A small-molecule ligand and the protein it binds are described below.
Small molecule (SMILES): NC(=O)CC[C@H](N)C(=O)O

Binding-site contacts:
Ligand atom OXT contacts residue ASP1108 of chain 1.A at 3.7 Å.
Ligand atom NE2 contacts residue CYS1145 of chain 1.A at 3.5 Å (h-bond).
Ligand atom NE2 contacts residue HIS1270 of chain 1.A at 3.1 Å.
Ligand atom CA contacts residue GLY1103 of chain 1.A at 3.5 Å.
Ligand atom C contacts residue HIS1206 of chain 1.A at 3.9 Å.
Ligand atom CG contacts residue SER1205 of chain 1.A at 3.4 Å.
Ligand atom NE2 contacts residue GLY1103 of chain 1.A at 3.8 Å.
Ligand atom CD contacts residue SER1205 of chain 1.A at 3.7 Å.
Ligand atom CA contacts residue ASP1108 of chain 1.A at 3.3 Å.
Ligand atom OE1 contacts residue GLY1102 of chain 1.A at 3.2 Å.
Ligand atom C contacts residue ASP1108 of chain 1.A at 3.6 Å.
Ligand atom OXT contacts residue GLY1207 of chain 1.A at 2.9 Å (h-bond).
Ligand atom O contacts residue HIS1206 of chain 1.A at 3.5 Å.
Ligand atom CA contacts residue GLN1149 of chain 1.A at 3.5 Å.
Ligand atom OXT contacts residue PHE1175 of chain 1.A at 3.6 Å.
Ligand atom O contacts residue GLU1208 of chain 1.A at 3.0 Å (salt-bridge).
Ligand atom N contacts residue PHE1104 of chain 1.A at 3.4 Å.
Ligand atom O contacts residue GLY1207 of chain 1.A at 3.2 Å (h-bond).
Ligand atom O contacts residue GLN1149 of chain 1.A at 2.9 Å (h-bond).
Ligand atom CG contacts residue CYS1145 of chain 1.A at 3.1 Å (hydrophobic).
Ligand atom CG contacts residue GLY1103 of chain 1.A at 3.3 Å.
Ligand atom CD contacts residue HIS1270 of chain 1.A at 3.8 Å.
Ligand atom CB contacts residue ASN1146 of chain 1.A at 3.7 Å.
Ligand atom CB contacts residue GLN1149 of chain 1.A at 3.5 Å.
Ligand atom NE2 contacts residue SER1205 of chain 1.A at 3.3 Å (h-bond).
Ligand atom OXT contacts residue PHE1104 of chain 1.A at 3.7 Å.
Ligand atom OE1 contacts residue CYS1145 of chain 1.A at 2.9 Å (h-bond).
Ligand atom OE1 contacts residue GLY1103 of chain 1.A at 2.8 Å (h-bond).
Ligand atom CB contacts residue GLY1103 of chain 1.A at 3.2 Å.
Ligand atom OXT contacts residue HIS1206 of chain 1.A at 3.5 Å.
Ligand atom C contacts residue GLY1207 of chain 1.A at 3.5 Å.
Ligand atom N contacts residue ASP1108 of chain 1.A at 2.6 Å (salt-bridge).
Ligand atom OE1 contacts residue HIS1270 of chain 1.A at 3.9 Å.
Ligand atom CB contacts residue CYS1145 of chain 1.A at 3.5 Å (hydrophobic).
Ligand atom C contacts residue GLN1149 of chain 1.A at 3.8 Å.
Ligand atom N contacts residue GLY1103 of chain 1.A at 2.9 Å (h-bond).
Ligand atom CD contacts residue ASN1146 of chain 1.A at 3.9 Å.
Ligand atom CD contacts residue GLY1103 of chain 1.A at 3.4 Å.
Ligand atom OE1 contacts residue ASN1146 of chain 1.A at 2.8 Å (h-bond).
Ligand atom CD contacts residue CYS1145 of chain 1.A at 2.8 Å (hydrophobic).

Sequence of chain 1.A:
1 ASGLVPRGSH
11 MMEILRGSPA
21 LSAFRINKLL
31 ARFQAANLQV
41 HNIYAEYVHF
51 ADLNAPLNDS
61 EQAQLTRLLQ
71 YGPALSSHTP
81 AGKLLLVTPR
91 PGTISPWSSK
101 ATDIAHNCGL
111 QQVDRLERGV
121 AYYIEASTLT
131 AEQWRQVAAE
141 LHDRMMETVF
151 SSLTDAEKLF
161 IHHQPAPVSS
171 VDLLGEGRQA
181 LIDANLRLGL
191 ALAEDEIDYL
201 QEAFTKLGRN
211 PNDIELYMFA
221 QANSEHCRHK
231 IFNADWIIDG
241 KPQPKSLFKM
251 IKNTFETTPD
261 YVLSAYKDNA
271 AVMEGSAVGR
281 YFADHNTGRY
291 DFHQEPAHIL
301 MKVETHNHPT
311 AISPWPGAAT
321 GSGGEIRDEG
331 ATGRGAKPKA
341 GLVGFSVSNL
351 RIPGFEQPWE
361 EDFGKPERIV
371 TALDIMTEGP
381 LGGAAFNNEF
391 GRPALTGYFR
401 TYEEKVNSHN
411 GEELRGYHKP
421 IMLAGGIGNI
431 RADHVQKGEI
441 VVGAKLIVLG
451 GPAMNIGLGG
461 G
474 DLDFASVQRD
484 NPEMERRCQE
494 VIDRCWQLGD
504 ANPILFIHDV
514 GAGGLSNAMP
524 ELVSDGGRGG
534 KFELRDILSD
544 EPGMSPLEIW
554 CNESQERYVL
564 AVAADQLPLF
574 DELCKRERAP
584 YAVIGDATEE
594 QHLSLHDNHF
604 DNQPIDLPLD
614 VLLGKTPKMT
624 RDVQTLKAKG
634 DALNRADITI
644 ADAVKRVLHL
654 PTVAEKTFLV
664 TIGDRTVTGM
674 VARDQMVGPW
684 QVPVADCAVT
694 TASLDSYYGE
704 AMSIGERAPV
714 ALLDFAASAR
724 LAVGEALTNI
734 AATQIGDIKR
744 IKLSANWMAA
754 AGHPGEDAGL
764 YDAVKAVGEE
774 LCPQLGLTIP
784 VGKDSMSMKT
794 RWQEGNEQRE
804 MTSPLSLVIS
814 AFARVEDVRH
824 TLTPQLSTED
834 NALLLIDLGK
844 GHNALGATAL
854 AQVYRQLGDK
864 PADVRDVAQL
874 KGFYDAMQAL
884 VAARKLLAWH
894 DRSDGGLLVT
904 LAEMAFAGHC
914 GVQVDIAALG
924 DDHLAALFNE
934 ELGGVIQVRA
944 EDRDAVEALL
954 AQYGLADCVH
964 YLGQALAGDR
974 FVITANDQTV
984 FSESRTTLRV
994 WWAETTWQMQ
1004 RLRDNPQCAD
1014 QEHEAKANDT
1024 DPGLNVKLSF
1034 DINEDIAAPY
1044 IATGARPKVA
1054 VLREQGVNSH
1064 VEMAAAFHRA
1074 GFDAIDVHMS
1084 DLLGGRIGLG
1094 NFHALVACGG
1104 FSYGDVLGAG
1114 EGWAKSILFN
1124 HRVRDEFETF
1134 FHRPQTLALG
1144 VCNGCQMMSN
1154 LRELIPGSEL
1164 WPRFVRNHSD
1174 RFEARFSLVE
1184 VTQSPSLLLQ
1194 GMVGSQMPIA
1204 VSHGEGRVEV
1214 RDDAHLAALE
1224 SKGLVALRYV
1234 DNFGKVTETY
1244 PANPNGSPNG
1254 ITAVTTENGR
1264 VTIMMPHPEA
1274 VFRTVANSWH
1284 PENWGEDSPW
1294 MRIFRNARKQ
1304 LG